The protein below binds the small molecule below.
Small molecule (SMILES): O=C1[C@H](c2cccc(Cl)c2)CCN1c1cncc2ccccc12

Binding-site contacts:
Ligand atom C13 contacts residue GLU166 of chain 1.B at 3.7 Å.
Ligand atom C14 contacts residue LEU141 of chain 1.B at 3.7 Å (hydrophobic).
Ligand atom CL contacts residue ASP187 of chain 1.B at 3.4 Å.
Ligand atom CL contacts residue HIS41 of chain 1.B at 3.2 Å.
Ligand atom C11 contacts residue CYS145 of chain 1.B at 3.8 Å (hydrophobic).
Ligand atom O contacts residue GLU166 of chain 1.B at 3.0 Å (salt-bridge).
Ligand atom CL contacts residue MET165 of chain 1.B at 3.9 Å.
Ligand atom C5 contacts residue HIS164 of chain 1.B at 3.5 Å.
Ligand atom C1 contacts residue ARG188 of chain 1.B at 3.8 Å.
Ligand atom C3 contacts residue GLN189 of chain 1.B at 3.6 Å.
Ligand atom C2 contacts residue DMS1 of chain 1.P at 3.9 Å.
Ligand atom C12 contacts residue SER144 of chain 1.B at 3.9 Å.
Ligand atom C14 contacts residue GLU166 of chain 1.B at 3.3 Å.
Ligand atom C11 contacts residue HIS163 of chain 1.B at 3.3 Å.
Ligand atom N1 contacts residue HIS163 of chain 1.B at 2.6 Å (h-bond).
Ligand atom C12 contacts residue HIS163 of chain 1.B at 3.7 Å.
Ligand atom C8 contacts residue CYS145 of chain 1.B at 3.7 Å (hydrophobic).
Ligand atom C12 contacts residue LEU141 of chain 1.B at 3.6 Å (hydrophobic).
Ligand atom C8 contacts residue ASN142 of chain 1.B at 3.4 Å.
Ligand atom C13 contacts residue LEU141 of chain 1.B at 3.8 Å (hydrophobic).
Ligand atom C14 contacts residue PHE140 of chain 1.B at 3.4 Å (hydrophobic).
Ligand atom C5 contacts residue HIS41 of chain 1.B at 3.9 Å.
Ligand atom C11 contacts residue GLU166 of chain 1.B at 3.8 Å.
Ligand atom C contacts residue HIS41 of chain 1.B at 3.9 Å.
Ligand atom C11 contacts residue MET165 of chain 1.B at 3.9 Å (hydrophobic).
Ligand atom O contacts residue MET165 of chain 1.B at 3.4 Å.
Ligand atom C12 contacts residue GLU166 of chain 1.B at 3.6 Å.
Ligand atom CL contacts residue HIS164 of chain 1.B at 3.8 Å.
Ligand atom C12 contacts residue PHE140 of chain 1.B at 3.5 Å (hydrophobic).
Ligand atom N1 contacts residue SER144 of chain 1.B at 3.5 Å (h-bond).
Ligand atom C13 contacts residue PHE140 of chain 1.B at 3.9 Å (hydrophobic).
Ligand atom C2 contacts residue GLN189 of chain 1.B at 3.6 Å.
Ligand atom C14 contacts residue ASN142 of chain 1.B at 3.8 Å.
Ligand atom C14 contacts residue SER1 of chain 1.A at 3.9 Å.
Ligand atom C contacts residue MET165 of chain 1.B at 3.9 Å (hydrophobic).
Ligand atom C3 contacts residue DMS1 of chain 1.P at 3.7 Å.
Ligand atom C5 contacts residue MET165 of chain 1.B at 3.6 Å (hydrophobic).
Ligand atom N1 contacts residue GLU166 of chain 1.B at 3.9 Å.
Ligand atom O contacts residue DMS1 of chain 1.P at 3.5 Å.
Ligand atom N1 contacts residue PHE140 of chain 1.B at 4.0 Å.

Sequence of chain 1.A:
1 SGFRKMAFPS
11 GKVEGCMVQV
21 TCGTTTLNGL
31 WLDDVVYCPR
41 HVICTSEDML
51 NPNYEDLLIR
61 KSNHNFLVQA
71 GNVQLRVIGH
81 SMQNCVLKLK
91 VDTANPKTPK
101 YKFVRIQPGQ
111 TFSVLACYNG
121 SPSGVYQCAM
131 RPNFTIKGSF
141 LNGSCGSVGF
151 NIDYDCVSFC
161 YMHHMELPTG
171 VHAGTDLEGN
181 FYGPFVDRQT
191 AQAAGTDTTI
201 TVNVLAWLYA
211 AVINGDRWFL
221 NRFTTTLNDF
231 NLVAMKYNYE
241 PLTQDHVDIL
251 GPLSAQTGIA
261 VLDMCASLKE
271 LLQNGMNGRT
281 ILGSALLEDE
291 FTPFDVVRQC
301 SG

Sequence of chain 1.B:
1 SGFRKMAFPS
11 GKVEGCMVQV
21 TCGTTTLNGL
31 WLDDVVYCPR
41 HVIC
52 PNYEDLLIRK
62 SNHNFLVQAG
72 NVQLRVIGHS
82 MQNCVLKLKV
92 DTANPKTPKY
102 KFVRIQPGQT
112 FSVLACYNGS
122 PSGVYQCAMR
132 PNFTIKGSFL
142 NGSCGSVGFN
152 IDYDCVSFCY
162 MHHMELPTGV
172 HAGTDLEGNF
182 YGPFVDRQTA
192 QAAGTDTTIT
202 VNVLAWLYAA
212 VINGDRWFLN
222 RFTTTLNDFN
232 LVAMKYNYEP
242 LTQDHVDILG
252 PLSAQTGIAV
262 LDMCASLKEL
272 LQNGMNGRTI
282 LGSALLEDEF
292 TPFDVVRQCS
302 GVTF